The protein below binds the small molecule below.
Small molecule (SMILES): O=c1[nH]c(=O)c2nc[nH]c2[nH]1

Binding-site contacts:
Ligand atom C8 contacts residue GLU356 of chain 1.B at 3.8 Å.
Ligand atom O6 contacts residue THR405 of chain 1.B at 3.0 Å (h-bond).
Ligand atom C6 contacts residue GLU356 of chain 1.B at 3.9 Å.
Ligand atom C8 contacts residue PHE155 of chain 1.B at 3.4 Å (hydrophobic).
Ligand atom C4 contacts residue VAL153 of chain 1.B at 4.1 Å (hydrophobic).
Ligand atom O2 contacts residue PHE155 of chain 1.B at 4.0 Å.
Ligand atom N7 contacts residue GLU356 of chain 1.B at 2.8 Å (salt-bridge).
Ligand atom C2 contacts residue PHE406 of chain 1.B at 3.5 Å (hydrophobic).
Ligand atom C5 contacts residue PHE406 of chain 1.B at 3.8 Å (hydrophobic).
Ligand atom N7 contacts residue THR405 of chain 1.B at 4.0 Å.
Ligand atom C2 contacts residue LMT1 of chain 1.H at 3.2 Å.
Ligand atom C6 contacts residue PHE406 of chain 1.B at 3.7 Å (hydrophobic).
Ligand atom O2 contacts residue PHE406 of chain 1.B at 3.4 Å.
Ligand atom N3 contacts residue PHE406 of chain 1.B at 3.4 Å.
Ligand atom N9 contacts residue SER154 of chain 1.B at 3.6 Å.
Ligand atom O6 contacts residue ALA407 of chain 1.B at 3.2 Å (h-bond).
Ligand atom N1 contacts residue ALA407 of chain 1.B at 4.0 Å.
Ligand atom C6 contacts residue GLN408 of chain 1.B at 4.0 Å.
Ligand atom O6 contacts residue PHE406 of chain 1.B at 3.3 Å.
Ligand atom C4 contacts residue PHE406 of chain 1.B at 3.6 Å (hydrophobic).
Ligand atom C4 contacts residue PHE155 of chain 1.B at 3.8 Å (hydrophobic).
Ligand atom N1 contacts residue GLN408 of chain 1.B at 3.1 Å (h-bond).
Ligand atom O2 contacts residue GLY93 of chain 1.B at 3.8 Å.
Ligand atom O6 contacts residue GLU356 of chain 1.B at 3.4 Å (salt-bridge).
Ligand atom C5 contacts residue GLU356 of chain 1.B at 3.6 Å.
Ligand atom N1 contacts residue LMT1 of chain 1.H at 3.6 Å.
Ligand atom C2 contacts residue PHE155 of chain 1.B at 4.0 Å (hydrophobic).
Ligand atom O2 contacts residue GLN408 of chain 1.B at 2.5 Å (h-bond).
Ligand atom C6 contacts residue ALA407 of chain 1.B at 4.0 Å (hydrophobic).
Ligand atom N3 contacts residue PHE155 of chain 1.B at 3.1 Å.
Ligand atom N1 contacts residue PHE406 of chain 1.B at 3.7 Å.
Ligand atom N9 contacts residue VAL153 of chain 1.B at 3.5 Å (h-bond).
Ligand atom O6 contacts residue LMT1 of chain 1.H at 3.9 Å.
Ligand atom C2 contacts residue GLN408 of chain 1.B at 3.3 Å.
Ligand atom C6 contacts residue THR405 of chain 1.B at 3.8 Å.
Ligand atom O2 contacts residue LMT1 of chain 1.H at 2.5 Å (h-bond).
Ligand atom C8 contacts residue THR404 of chain 1.B at 3.8 Å.
Ligand atom C8 contacts residue SER154 of chain 1.B at 3.4 Å.
Ligand atom N7 contacts residue THR404 of chain 1.B at 3.8 Å.
Ligand atom N9 contacts residue PHE155 of chain 1.B at 3.2 Å.

Sequence of chain 1.B:
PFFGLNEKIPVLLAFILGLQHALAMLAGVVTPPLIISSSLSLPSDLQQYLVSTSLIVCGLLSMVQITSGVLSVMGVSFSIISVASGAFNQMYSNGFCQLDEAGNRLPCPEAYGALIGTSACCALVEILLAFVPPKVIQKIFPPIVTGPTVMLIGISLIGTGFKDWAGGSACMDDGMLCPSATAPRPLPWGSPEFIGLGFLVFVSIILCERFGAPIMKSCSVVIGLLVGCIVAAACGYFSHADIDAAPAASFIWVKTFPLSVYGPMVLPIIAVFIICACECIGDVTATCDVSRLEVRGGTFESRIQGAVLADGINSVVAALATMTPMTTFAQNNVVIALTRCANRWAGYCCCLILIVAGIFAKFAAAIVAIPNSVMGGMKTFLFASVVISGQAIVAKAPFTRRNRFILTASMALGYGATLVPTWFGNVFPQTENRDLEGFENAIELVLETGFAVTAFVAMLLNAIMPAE